Binding-site contacts:
Ligand atom C7 contacts residue GLY228 of chain 1.B at 3.8 Å.
Ligand atom C1' contacts residue GLU202 of chain 1.B at 3.9 Å.
Ligand atom C3 contacts residue CYS201 of chain 1.B at 3.8 Å (hydrophobic).
Ligand atom N1 contacts residue GLY230 of chain 1.B at 2.6 Å (h-bond).
Ligand atom C1 contacts residue ALA200 of chain 1.B at 3.8 Å (hydrophobic).
Ligand atom C7 contacts residue GLY230 of chain 1.B at 3.8 Å.
Ligand atom C2' contacts residue GLU202 of chain 1.B at 3.6 Å.
Ligand atom C2 contacts residue VAL225 of chain 1.B at 3.6 Å (hydrophobic).
Ligand atom N3 contacts residue SER205 of chain 1.B at 2.5 Å (h-bond).
Ligand atom N1 contacts residue ASP199 of chain 1.B at 2.8 Å (salt-bridge).
Ligand atom C8 contacts residue SER205 of chain 1.B at 3.5 Å.
Ligand atom C1' contacts residue SER205 of chain 1.B at 3.9 Å.
Ligand atom C6' contacts residue HIS43 of chain 1.B at 3.5 Å.
Ligand atom N2 contacts residue TRP227 of chain 1.B at 3.8 Å.
Ligand atom C6 contacts residue CYS201 of chain 1.B at 4.0 Å (hydrophobic).
Ligand atom O6' contacts residue SER205 of chain 1.B at 2.0 Å (h-bond).
Ligand atom N2 contacts residue ASP199 of chain 1.B at 3.0 Å (salt-bridge).
Ligand atom N1 contacts residue ALA200 of chain 1.B at 3.1 Å (h-bond).
Ligand atom O6' contacts residue HIS43 of chain 1.B at 2.6 Å (h-bond).
Ligand atom C5 contacts residue CYS201 of chain 1.B at 3.9 Å (hydrophobic).
Ligand atom C5 contacts residue GLU202 of chain 1.B at 3.8 Å.
Ligand atom C1 contacts residue GLY228 of chain 1.B at 4.0 Å.
Ligand atom C2 contacts residue CYS201 of chain 1.B at 3.9 Å (hydrophobic).
Ligand atom N2 contacts residue ALA200 of chain 1.B at 3.4 Å (h-bond).
Ligand atom C7 contacts residue ALA200 of chain 1.B at 3.2 Å (hydrophobic).
Ligand atom C3' contacts residue GLU202 of chain 1.B at 3.6 Å.
Ligand atom C3 contacts residue VAL225 of chain 1.B at 3.6 Å (hydrophobic).
Ligand atom C4 contacts residue CYS201 of chain 1.B at 3.9 Å (hydrophobic).
Ligand atom N2 contacts residue GLY238 of chain 1.B at 3.8 Å.
Ligand atom C2 contacts residue ALA200 of chain 1.B at 3.8 Å (hydrophobic).
Ligand atom C6' contacts residue SER205 of chain 1.B at 3.3 Å.
Ligand atom N4 contacts residue GLU202 of chain 1.B at 3.9 Å.
Ligand atom C8 contacts residue GLU202 of chain 1.B at 3.8 Å.
Ligand atom C7 contacts residue ASP199 of chain 1.B at 3.5 Å.
Ligand atom N1 contacts residue GLY228 of chain 1.B at 3.9 Å.
Ligand atom C1 contacts residue CYS201 of chain 1.B at 3.9 Å (hydrophobic).
Ligand atom C3 contacts residue SER205 of chain 1.B at 3.5 Å.
Ligand atom N1 contacts residue CYS231 of chain 1.B at 3.7 Å.
Ligand atom C4' contacts residue TRP50 of chain 1.B at 3.7 Å (hydrophobic).
Ligand atom C4 contacts residue SER205 of chain 1.B at 3.3 Å.

A protein and the small-molecule ligand that binds it are described below.
Small molecule (SMILES): NC(=[NH2+])c1ccc2[nH]c(-c3ccccc3O)nc2c1

Sequence of chain 1.B:
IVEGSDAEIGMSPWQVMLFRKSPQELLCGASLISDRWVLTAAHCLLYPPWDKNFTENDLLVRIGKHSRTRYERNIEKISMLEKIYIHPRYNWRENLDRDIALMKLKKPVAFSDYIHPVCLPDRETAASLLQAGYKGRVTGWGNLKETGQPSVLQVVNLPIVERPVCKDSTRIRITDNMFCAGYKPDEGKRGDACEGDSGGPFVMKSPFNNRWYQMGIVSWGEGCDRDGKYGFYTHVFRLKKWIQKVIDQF